Binding-site contacts:
Ligand atom O1 contacts residue LYS42 of chain 1.A at 3.9 Å.
Ligand atom C9 contacts residue HHT1 of chain 1.D at 4.3 Å.
Ligand atom C1 contacts residue VAL25 of chain 1.A at 4.0 Å (hydrophobic).
Ligand atom C5 contacts residue HHT1 of chain 1.E at 3.8 Å.
Ligand atom C9 contacts residue LYS83 of chain 1.A at 4.0 Å.
Ligand atom C8 contacts residue TYR85 of chain 1.A at 4.0 Å (hydrophobic).
Ligand atom O3 contacts residue LYS83 of chain 1.A at 3.6 Å.
Ligand atom O2 contacts residue TYR85 of chain 1.A at 2.7 Å (h-bond).
Ligand atom C4 contacts residue LYS42 of chain 1.A at 4.2 Å.
Ligand atom C7 contacts residue TYR85 of chain 1.A at 3.9 Å (hydrophobic).
Ligand atom C4 contacts residue HHT1 of chain 1.E at 3.8 Å.
Ligand atom C3 contacts residue TYR85 of chain 1.A at 4.2 Å (hydrophobic).
Ligand atom C3 contacts residue HHT1 of chain 1.E at 3.9 Å.
Ligand atom C2 contacts residue LYS42 of chain 1.A at 4.0 Å.
Ligand atom C7 contacts residue HHT1 of chain 1.E at 3.6 Å.
Ligand atom O2 contacts residue LYS83 of chain 1.A at 3.6 Å.
Ligand atom C5 contacts residue LEU40 of chain 1.A at 3.9 Å (hydrophobic).
Ligand atom C8 contacts residue HHT1 of chain 1.E at 3.4 Å.
Ligand atom C3 contacts residue LYS42 of chain 1.A at 4.0 Å.
Ligand atom BR1 contacts residue LYS42 of chain 1.A at 3.9 Å.
Ligand atom C2 contacts residue TYR85 of chain 1.A at 4.2 Å (hydrophobic).
Ligand atom C6 contacts residue HHT1 of chain 1.D at 4.0 Å.
Ligand atom O3 contacts residue LYS42 of chain 1.A at 3.9 Å.
Ligand atom C1 contacts residue LYS42 of chain 1.A at 3.9 Å.
Ligand atom BR1 contacts residue TYR27 of chain 1.A at 3.8 Å.
Ligand atom C5 contacts residue TYR85 of chain 1.A at 3.4 Å (hydrophobic).
Ligand atom C4 contacts residue TYR85 of chain 1.A at 3.8 Å (hydrophobic).
Ligand atom C8 contacts residue HHT1 of chain 1.D at 4.3 Å.
Ligand atom C9 contacts residue LYS42 of chain 1.A at 3.6 Å.
Ligand atom C6 contacts residue TYR85 of chain 1.A at 3.4 Å (hydrophobic).
Ligand atom C3 contacts residue VAL25 of chain 1.A at 4.2 Å (hydrophobic).
Ligand atom C3 contacts residue TYR27 of chain 1.A at 4.3 Å (hydrophobic).
Ligand atom C9 contacts residue TYR85 of chain 1.A at 3.5 Å (hydrophobic).
Ligand atom O1 contacts residue HHT1 of chain 1.E at 3.5 Å.
Ligand atom O2 contacts residue LYS42 of chain 1.A at 2.8 Å (salt-bridge).
Ligand atom BR1 contacts residue LYS41 of chain 1.A at 4.3 Å.
Ligand atom BR1 contacts residue LEU40 of chain 1.A at 3.2 Å.
Ligand atom C1 contacts residue HHT1 of chain 1.E at 3.9 Å.
Ligand atom C6 contacts residue HHT1 of chain 1.E at 3.6 Å.
Ligand atom C2 contacts residue HHT1 of chain 1.E at 3.6 Å.

Sequence of chain 1.A:
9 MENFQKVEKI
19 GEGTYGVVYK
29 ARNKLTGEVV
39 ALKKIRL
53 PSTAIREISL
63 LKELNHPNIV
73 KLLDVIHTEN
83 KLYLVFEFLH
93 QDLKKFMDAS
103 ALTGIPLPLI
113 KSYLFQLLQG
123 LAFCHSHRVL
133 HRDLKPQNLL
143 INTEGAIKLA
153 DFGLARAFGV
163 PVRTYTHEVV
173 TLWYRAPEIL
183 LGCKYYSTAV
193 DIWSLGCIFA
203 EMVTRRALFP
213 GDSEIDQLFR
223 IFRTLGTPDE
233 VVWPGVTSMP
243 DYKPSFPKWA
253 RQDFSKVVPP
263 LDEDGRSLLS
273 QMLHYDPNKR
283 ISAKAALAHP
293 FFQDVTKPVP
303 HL

A protein and the small-molecule ligand that binds it are described below.
Small molecule (SMILES): COc1cc(Br)ccc1CC(=O)O